Binding-site contacts:
Ligand atom CA contacts residue LYS225 of chain 1.A at 4.4 Å.
Ligand atom OE1 contacts residue LYS225 of chain 1.A at 2.3 Å (salt-bridge).
Ligand atom CB contacts residue LYS225 of chain 1.A at 3.8 Å.
Ligand atom CG contacts residue LYS225 of chain 1.A at 3.8 Å.
Ligand atom CD contacts residue LYS225 of chain 1.A at 3.4 Å.
Ligand atom N contacts residue LYS225 of chain 1.A at 3.7 Å.

Sequence of chain 1.A:
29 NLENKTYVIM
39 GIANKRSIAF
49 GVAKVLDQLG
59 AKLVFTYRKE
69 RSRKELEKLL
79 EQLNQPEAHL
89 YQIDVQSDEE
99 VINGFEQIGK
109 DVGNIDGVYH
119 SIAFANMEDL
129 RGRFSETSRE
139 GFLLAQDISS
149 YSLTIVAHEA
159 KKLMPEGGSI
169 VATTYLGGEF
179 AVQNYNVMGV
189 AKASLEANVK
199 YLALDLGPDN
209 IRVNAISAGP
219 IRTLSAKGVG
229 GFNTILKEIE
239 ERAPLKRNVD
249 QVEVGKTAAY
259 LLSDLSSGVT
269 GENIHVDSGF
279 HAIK

This protein binds this small molecule.
Small molecule (SMILES): N[C@@H](CCC(=O)O)C(=O)O